Sequence of chain 1.B:
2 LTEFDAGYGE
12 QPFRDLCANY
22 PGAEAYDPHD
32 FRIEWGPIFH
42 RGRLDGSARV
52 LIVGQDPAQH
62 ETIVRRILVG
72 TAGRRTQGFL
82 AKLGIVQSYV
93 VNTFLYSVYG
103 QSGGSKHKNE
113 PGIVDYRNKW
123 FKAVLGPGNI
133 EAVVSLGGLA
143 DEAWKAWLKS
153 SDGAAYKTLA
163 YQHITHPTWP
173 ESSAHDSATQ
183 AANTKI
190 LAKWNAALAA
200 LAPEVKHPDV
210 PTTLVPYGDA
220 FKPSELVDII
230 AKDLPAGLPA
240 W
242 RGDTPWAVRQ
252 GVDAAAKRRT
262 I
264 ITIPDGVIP

Binding-site contacts:
Ligand atom C4 contacts residue ASN94 of chain 1.B at 3.6 Å.
Ligand atom C2 contacts residue GLN56 of chain 1.B at 4.0 Å.
Ligand atom O2 contacts residue LEU69 of chain 1.B at 4.2 Å.
Ligand atom O4 contacts residue PRO58 of chain 1.B at 3.5 Å.
Ligand atom N3 contacts residue ASP57 of chain 1.B at 3.0 Å (salt-bridge).
Ligand atom O2 contacts residue GLN56 of chain 1.B at 3.2 Å (h-bond).
Ligand atom N1 contacts residue ALA73 of chain 1.B at 3.7 Å.
Ligand atom O4 contacts residue ASN94 of chain 1.B at 2.8 Å (h-bond).
Ligand atom C4 contacts residue PRO58 of chain 1.B at 4.0 Å (hydrophobic).
Ligand atom O4 contacts residue ASP57 of chain 1.B at 3.2 Å (salt-bridge).
Ligand atom C5 contacts residue PRO58 of chain 1.B at 4.2 Å (hydrophobic).
Ligand atom C5 contacts residue ASP57 of chain 1.B at 3.2 Å.
Ligand atom O2 contacts residue GLY55 of chain 1.B at 4.2 Å.
Ligand atom C2 contacts residue ASP57 of chain 1.B at 3.5 Å.
Ligand atom C5 contacts residue ALA59 of chain 1.B at 4.4 Å (hydrophobic).
Ligand atom C4 contacts residue LEU69 of chain 1.B at 3.6 Å (hydrophobic).
Ligand atom N1 contacts residue LEU69 of chain 1.B at 4.0 Å.
Ligand atom C6 contacts residue ASP57 of chain 1.B at 3.6 Å.
Ligand atom N1 contacts residue ASP57 of chain 1.B at 3.7 Å.
Ligand atom O4 contacts residue GLU62 of chain 1.B at 4.0 Å.
Ligand atom C2 contacts residue LEU69 of chain 1.B at 3.7 Å (hydrophobic).
Ligand atom C5 contacts residue GLU62 of chain 1.B at 3.9 Å.
Ligand atom C5 contacts residue LEU69 of chain 1.B at 3.9 Å (hydrophobic).
Ligand atom C2 contacts residue HIS168 of chain 1.B at 3.3 Å.
Ligand atom O4 contacts residue LEU69 of chain 1.B at 3.4 Å (h-bond).
Ligand atom N3 contacts residue GLN56 of chain 1.B at 3.9 Å.
Ligand atom N3 contacts residue ASN94 of chain 1.B at 3.5 Å (h-bond).
Ligand atom C4 contacts residue ASP57 of chain 1.B at 2.9 Å.
Ligand atom C6 contacts residue ALA73 of chain 1.B at 3.8 Å (hydrophobic).
Ligand atom C6 contacts residue LEU69 of chain 1.B at 4.1 Å (hydrophobic).
Ligand atom O4 contacts residue ILE68 of chain 1.B at 3.8 Å.
Ligand atom N3 contacts residue LEU69 of chain 1.B at 3.5 Å.
Ligand atom N1 contacts residue HIS168 of chain 1.B at 3.3 Å (h-bond).
Ligand atom O2 contacts residue ASP57 of chain 1.B at 4.0 Å.
Ligand atom O2 contacts residue HIS168 of chain 1.B at 2.5 Å (h-bond).

A small-molecule ligand and the protein it binds are described below.
Small molecule (SMILES): O=c1cc[nH]c(=O)[nH]1